Sequence of chain 1.A:
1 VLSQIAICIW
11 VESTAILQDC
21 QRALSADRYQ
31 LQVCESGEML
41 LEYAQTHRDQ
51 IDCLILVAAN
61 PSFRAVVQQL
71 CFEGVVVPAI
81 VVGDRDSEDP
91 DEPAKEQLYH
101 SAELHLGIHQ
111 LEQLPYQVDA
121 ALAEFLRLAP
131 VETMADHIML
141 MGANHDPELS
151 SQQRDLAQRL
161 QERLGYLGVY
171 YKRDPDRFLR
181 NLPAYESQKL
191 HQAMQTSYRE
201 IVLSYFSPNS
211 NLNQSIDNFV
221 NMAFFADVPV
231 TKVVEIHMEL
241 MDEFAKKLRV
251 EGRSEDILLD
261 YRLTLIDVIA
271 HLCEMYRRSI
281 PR

A protein and the small-molecule ligand that binds it are described below.
Small molecule (SMILES): CC1=C(Br)C(=O)C(C(C)C)=C(Br)C1=O

Binding-site contacts:
Ligand atom CAC contacts residue GLN68 of chain 1.A at 4.3 Å.
Ligand atom CAJ contacts residue PHE63 of chain 1.A at 4.3 Å (hydrophobic).
Ligand atom CAK contacts residue PHE63 of chain 1.A at 4.2 Å (hydrophobic).
Ligand atom CAK contacts residue ARG64 of chain 1.A at 3.8 Å.
Ligand atom CAC contacts residue ALA65 of chain 1.A at 3.9 Å (hydrophobic).
Ligand atom CAG contacts residue ARG85 of chain 1.A at 3.6 Å.
Ligand atom BRAI contacts residue PHE63 of chain 1.A at 3.2 Å.
Ligand atom OAN contacts residue ARG64 of chain 1.A at 3.7 Å.
Ligand atom CAM contacts residue ARG85 of chain 1.A at 3.7 Å.
Ligand atom CAJ contacts residue ARG64 of chain 1.A at 3.3 Å.
Ligand atom OAB contacts residue ARG64 of chain 1.A at 4.1 Å.
Ligand atom CAD contacts residue ARG64 of chain 1.A at 3.8 Å.
Ligand atom BRAH contacts residue SER87 of chain 1.A at 3.3 Å.
Ligand atom CAF contacts residue ARG64 of chain 1.A at 3.7 Å.
Ligand atom BRAI contacts residue ALA65 of chain 1.A at 2.8 Å.
Ligand atom CAL contacts residue ARG85 of chain 1.A at 3.7 Å.
Ligand atom CAE contacts residue ARG64 of chain 1.A at 3.4 Å.
Ligand atom CAG contacts residue ARG64 of chain 1.A at 4.2 Å.
Ligand atom CAL contacts residue ARG64 of chain 1.A at 4.3 Å.
Ligand atom BRAI contacts residue ARG64 of chain 1.A at 2.6 Å.
Ligand atom CAF contacts residue ARG85 of chain 1.A at 4.5 Å.
Ligand atom OAN contacts residue SER62 of chain 1.A at 4.1 Å.
Ligand atom BRAI contacts residue SER62 of chain 1.A at 3.1 Å.
Ligand atom OAN contacts residue PHE63 of chain 1.A at 3.3 Å (h-bond).
Ligand atom OAN contacts residue ASN60 of chain 1.A at 4.4 Å.
Ligand atom CAC contacts residue ARG64 of chain 1.A at 2.8 Å.
Ligand atom BRAH contacts residue ARG85 of chain 1.A at 3.6 Å.
Ligand atom CAM contacts residue SER87 of chain 1.A at 3.5 Å.